Binding-site contacts:
Ligand atom C7 contacts residue ASN124 of chain 1.C at 3.4 Å.
Ligand atom C7 contacts residue GLN175 of chain 1.C at 3.8 Å.
Ligand atom O7 contacts residue GLN175 of chain 1.C at 2.8 Å (h-bond).
Ligand atom O5 contacts residue ASN124 of chain 1.C at 2.4 Å (h-bond).
Ligand atom C5 contacts residue ASN124 of chain 1.C at 3.7 Å.
Ligand atom C3 contacts residue ASN124 of chain 1.C at 3.7 Å.
Ligand atom N2 contacts residue GLN175 of chain 1.C at 4.2 Å.
Ligand atom C8 contacts residue NAG1 of chain 1.FA at 4.1 Å.
Ligand atom N2 contacts residue ASN124 of chain 1.C at 2.8 Å (h-bond).
Ligand atom C8 contacts residue NAG2 of chain 1.FA at 3.5 Å.
Ligand atom C2 contacts residue ASN124 of chain 1.C at 2.4 Å.
Ligand atom C8 contacts residue ASN124 of chain 1.C at 3.8 Å.
Ligand atom O7 contacts residue ASN124 of chain 1.C at 3.9 Å.
Ligand atom C4 contacts residue ASN124 of chain 1.C at 4.2 Å.
Ligand atom C1 contacts residue ASN124 of chain 1.C at 1.4 Å.

Sequence of chain 1.C:
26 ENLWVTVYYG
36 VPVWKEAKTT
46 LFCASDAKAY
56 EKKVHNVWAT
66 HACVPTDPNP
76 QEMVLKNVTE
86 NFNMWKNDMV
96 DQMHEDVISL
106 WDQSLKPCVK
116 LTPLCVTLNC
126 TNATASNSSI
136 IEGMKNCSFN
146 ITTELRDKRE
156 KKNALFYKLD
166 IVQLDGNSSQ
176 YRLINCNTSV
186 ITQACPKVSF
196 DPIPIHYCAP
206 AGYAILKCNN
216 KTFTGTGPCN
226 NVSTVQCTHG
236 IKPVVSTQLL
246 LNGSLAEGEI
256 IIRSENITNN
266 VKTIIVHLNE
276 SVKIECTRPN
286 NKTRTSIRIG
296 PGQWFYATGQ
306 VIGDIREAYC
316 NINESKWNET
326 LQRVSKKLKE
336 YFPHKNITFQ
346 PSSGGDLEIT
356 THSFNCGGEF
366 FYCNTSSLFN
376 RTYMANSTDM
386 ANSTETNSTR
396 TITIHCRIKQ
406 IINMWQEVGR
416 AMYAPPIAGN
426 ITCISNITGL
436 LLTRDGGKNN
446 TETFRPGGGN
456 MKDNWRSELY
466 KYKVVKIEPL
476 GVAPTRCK

The protein below binds the small molecule below.
Small molecule (SMILES): CC(=O)N[C@H]1[C@H](O[C@H]2[C@H](O)[C@@H](NC(C)=O)CO[C@@H]2CO)O[C@H](CO)[C@@H](O)[C@@H]1O